Sequence of chain 55.A:
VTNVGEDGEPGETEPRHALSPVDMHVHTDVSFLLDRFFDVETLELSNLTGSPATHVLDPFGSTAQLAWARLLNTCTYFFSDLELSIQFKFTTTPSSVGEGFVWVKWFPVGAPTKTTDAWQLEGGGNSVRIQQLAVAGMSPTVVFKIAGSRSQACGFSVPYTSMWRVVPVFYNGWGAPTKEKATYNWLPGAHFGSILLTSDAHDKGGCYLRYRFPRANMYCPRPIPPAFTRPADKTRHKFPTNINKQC

Binding-site contacts:
Ligand atom N5 contacts residue ALA118 of chain 54.A at 2.8 Å (h-bond).
Ligand atom O1B contacts residue ARG129 of chain 54.A at 3.9 Å.
Ligand atom O10 contacts residue GLN65 of chain 55.A at 4.0 Å.
Ligand atom O8 contacts residue ALA118 of chain 54.A at 3.8 Å.
Ligand atom O10 contacts residue ALA64 of chain 55.A at 3.8 Å.
Ligand atom C5 contacts residue ALA118 of chain 54.A at 3.6 Å (hydrophobic).
Ligand atom C4 contacts residue ALA118 of chain 54.A at 4.0 Å (hydrophobic).
Ligand atom C10 contacts residue ALA118 of chain 54.A at 3.8 Å (hydrophobic).
Ligand atom C11 contacts residue GLN132 of chain 54.A at 4.3 Å.
Ligand atom C11 contacts residue ALA118 of chain 54.A at 3.9 Å (hydrophobic).
Ligand atom C11 contacts residue TRP119 of chain 54.A at 4.4 Å (hydrophobic).
Ligand atom O8 contacts residue TRP119 of chain 54.A at 3.8 Å.
Ligand atom O8 contacts residue GLN120 of chain 54.A at 2.8 Å (h-bond).
Ligand atom C10 contacts residue ALA64 of chain 55.A at 4.5 Å (hydrophobic).
Ligand atom C11 contacts residue GLN65 of chain 55.A at 3.7 Å.
Ligand atom O9 contacts residue GLN120 of chain 54.A at 3.5 Å (h-bond).
Ligand atom O1A contacts residue ARG129 of chain 54.A at 3.3 Å (salt-bridge).
Ligand atom C8 contacts residue GLN120 of chain 54.A at 4.1 Å.
Ligand atom O9 contacts residue THR42 of chain 55.A at 4.0 Å.
Ligand atom C7 contacts residue ALA118 of chain 54.A at 3.6 Å (hydrophobic).
Ligand atom C1 contacts residue ARG129 of chain 54.A at 4.0 Å.
Ligand atom C9 contacts residue TRP119 of chain 54.A at 4.3 Å (hydrophobic).
Ligand atom C8 contacts residue ALA118 of chain 54.A at 4.3 Å (hydrophobic).
Ligand atom C10 contacts residue GLN65 of chain 55.A at 4.5 Å.
Ligand atom C6 contacts residue ALA118 of chain 54.A at 3.4 Å (hydrophobic).
Ligand atom O1A contacts residue ALA118 of chain 54.A at 4.5 Å.

Sequence of chain 54.A:
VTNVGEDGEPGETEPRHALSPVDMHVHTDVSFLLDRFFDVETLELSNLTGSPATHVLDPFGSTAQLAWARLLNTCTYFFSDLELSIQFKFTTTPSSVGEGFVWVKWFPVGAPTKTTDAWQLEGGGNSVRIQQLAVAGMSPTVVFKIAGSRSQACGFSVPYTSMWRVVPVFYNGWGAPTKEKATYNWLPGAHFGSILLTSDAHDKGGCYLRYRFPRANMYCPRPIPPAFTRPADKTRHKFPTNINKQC

A small-molecule ligand and the protein it binds are described below.
Small molecule (SMILES): CC(=O)N[C@H]1[C@H]([C@H](O)[C@H](O)CO)O[C@@](O[C@H]2[C@@H](O)[C@@H](CO)O[C@@H](O[C@H]3[C@H](O)[C@@H](O)[C@@H](O)O[C@@H]3CO)[C@@H]2O)(C(=O)O)C[C@@H]1O